Binding-site contacts:
Ligand atom O6 contacts residue THR615 of chain 1.A at 4.3 Å.
Ligand atom C7 contacts residue TYR834 of chain 1.G at 4.0 Å (hydrophobic).
Ligand atom C5 contacts residue ASN613 of chain 1.A at 3.7 Å.
Ligand atom N2 contacts residue GLN641 of chain 1.A at 4.2 Å.
Ligand atom O7 contacts residue ASN613 of chain 1.A at 4.0 Å.
Ligand atom O7 contacts residue TYR834 of chain 1.G at 3.8 Å.
Ligand atom O7 contacts residue ASP836 of chain 1.G at 4.5 Å.
Ligand atom C2 contacts residue ASN613 of chain 1.A at 2.5 Å.
Ligand atom C1 contacts residue ASN613 of chain 1.A at 1.4 Å.
Ligand atom C7 contacts residue ASN613 of chain 1.A at 3.6 Å.
Ligand atom C8 contacts residue TYR834 of chain 1.G at 3.6 Å (hydrophobic).
Ligand atom C8 contacts residue GLN641 of chain 1.A at 3.8 Å.
Ligand atom O5 contacts residue ASN613 of chain 1.A at 2.4 Å (h-bond).
Ligand atom O5 contacts residue THR615 of chain 1.A at 3.6 Å.
Ligand atom C7 contacts residue GLY835 of chain 1.G at 4.2 Å.
Ligand atom O7 contacts residue GLY835 of chain 1.G at 3.5 Å (h-bond).
Ligand atom N2 contacts residue ASN613 of chain 1.A at 2.9 Å (h-bond).
Ligand atom C5 contacts residue THR615 of chain 1.A at 4.3 Å.
Ligand atom C3 contacts residue ASN613 of chain 1.A at 3.8 Å.
Ligand atom C7 contacts residue GLN641 of chain 1.A at 4.4 Å.
Ligand atom C1 contacts residue THR615 of chain 1.A at 3.7 Å.
Ligand atom C4 contacts residue ASN613 of chain 1.A at 4.2 Å.

Sequence of chain 1.A:
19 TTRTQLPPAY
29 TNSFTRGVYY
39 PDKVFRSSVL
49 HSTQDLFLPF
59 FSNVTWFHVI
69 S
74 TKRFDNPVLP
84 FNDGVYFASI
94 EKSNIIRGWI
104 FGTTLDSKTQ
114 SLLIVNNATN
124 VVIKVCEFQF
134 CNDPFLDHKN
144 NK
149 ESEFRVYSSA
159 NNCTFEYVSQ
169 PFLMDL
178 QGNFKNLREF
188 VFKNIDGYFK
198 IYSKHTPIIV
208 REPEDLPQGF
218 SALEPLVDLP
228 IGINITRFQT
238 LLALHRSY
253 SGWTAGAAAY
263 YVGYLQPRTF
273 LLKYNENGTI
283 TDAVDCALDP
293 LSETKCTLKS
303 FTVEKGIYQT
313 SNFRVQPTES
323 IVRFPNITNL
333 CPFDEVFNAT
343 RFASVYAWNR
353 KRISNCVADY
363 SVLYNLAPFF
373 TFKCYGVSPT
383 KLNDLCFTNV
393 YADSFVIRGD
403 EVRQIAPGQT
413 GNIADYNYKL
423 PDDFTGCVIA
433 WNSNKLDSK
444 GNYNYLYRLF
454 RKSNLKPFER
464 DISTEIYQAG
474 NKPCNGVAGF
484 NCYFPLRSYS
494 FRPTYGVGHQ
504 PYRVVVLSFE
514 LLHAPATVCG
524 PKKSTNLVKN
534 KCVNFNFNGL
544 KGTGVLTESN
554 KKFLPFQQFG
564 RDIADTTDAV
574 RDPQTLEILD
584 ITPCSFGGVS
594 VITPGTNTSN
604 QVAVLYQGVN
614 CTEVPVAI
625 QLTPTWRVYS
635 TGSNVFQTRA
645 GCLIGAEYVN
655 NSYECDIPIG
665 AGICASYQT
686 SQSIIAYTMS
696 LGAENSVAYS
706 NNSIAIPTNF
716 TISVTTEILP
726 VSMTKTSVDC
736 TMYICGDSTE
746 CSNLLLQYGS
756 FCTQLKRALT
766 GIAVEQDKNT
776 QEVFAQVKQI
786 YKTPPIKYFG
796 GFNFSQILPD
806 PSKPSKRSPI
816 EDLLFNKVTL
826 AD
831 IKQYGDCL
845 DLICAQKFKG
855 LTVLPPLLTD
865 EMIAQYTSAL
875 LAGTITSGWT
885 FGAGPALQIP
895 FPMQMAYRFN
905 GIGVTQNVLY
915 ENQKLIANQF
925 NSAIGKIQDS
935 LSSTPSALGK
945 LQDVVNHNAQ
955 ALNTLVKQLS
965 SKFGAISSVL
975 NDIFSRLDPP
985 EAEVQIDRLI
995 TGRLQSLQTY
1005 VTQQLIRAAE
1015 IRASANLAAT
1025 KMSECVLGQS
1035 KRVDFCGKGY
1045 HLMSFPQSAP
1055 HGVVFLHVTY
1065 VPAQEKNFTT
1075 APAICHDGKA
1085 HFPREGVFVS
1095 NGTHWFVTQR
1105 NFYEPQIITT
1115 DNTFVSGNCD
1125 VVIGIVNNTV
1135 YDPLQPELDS

Sequence of chain 1.G:
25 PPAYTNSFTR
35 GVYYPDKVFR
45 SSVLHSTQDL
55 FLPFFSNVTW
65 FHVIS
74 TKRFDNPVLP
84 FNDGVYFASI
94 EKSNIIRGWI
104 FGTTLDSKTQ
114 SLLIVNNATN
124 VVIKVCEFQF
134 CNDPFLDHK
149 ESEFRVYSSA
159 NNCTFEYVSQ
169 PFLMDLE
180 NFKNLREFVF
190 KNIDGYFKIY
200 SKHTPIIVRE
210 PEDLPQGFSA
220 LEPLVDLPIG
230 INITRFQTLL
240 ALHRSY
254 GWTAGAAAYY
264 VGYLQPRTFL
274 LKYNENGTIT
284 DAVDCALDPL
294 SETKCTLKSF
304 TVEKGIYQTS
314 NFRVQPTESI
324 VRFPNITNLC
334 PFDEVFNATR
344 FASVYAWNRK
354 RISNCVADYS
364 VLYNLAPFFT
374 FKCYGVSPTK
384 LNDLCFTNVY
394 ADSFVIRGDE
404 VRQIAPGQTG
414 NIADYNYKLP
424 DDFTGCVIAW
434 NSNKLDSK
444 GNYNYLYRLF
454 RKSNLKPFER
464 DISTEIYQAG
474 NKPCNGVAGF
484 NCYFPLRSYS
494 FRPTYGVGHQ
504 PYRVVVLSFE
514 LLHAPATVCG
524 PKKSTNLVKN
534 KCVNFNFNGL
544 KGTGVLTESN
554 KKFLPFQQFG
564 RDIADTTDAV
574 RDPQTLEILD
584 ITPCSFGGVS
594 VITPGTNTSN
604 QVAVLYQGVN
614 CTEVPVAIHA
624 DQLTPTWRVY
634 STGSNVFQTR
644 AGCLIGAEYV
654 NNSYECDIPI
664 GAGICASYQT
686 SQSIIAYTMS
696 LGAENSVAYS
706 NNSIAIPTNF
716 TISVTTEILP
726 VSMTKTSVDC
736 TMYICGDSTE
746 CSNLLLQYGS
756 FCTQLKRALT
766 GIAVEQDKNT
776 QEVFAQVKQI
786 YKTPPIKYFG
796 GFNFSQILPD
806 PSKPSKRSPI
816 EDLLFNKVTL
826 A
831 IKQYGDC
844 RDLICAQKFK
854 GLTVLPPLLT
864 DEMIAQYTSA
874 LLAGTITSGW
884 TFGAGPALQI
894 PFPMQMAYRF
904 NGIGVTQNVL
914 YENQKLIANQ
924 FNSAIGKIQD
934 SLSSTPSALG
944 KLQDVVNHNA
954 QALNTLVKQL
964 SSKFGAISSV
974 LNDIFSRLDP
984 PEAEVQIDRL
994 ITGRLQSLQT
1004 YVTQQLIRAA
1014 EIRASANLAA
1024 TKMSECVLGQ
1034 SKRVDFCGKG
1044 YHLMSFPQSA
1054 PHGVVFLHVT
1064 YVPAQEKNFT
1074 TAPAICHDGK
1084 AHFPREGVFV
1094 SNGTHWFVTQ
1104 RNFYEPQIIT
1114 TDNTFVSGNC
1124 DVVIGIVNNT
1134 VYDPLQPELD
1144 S

This protein binds this small molecule.
Small molecule (SMILES): CC(=O)N[C@@H]1[C@@H](O)[C@H](O)[C@@H](CO)O[C@H]1O